This small molecule binds to this protein.
Small molecule (SMILES): CCC[C@H](C(=O)Nc1ccc(S(N)(=O)=O)cc1)C(C)(C)C

Binding-site contacts:
Ligand atom OAG contacts residue HIS94 of chain 1.A at 3.2 Å.
Ligand atom CAK contacts residue THR199 of chain 1.A at 3.2 Å.
Ligand atom NAE contacts residue THR198 of chain 1.A at 2.8 Å (h-bond).
Ligand atom CAR contacts residue GOL1 of chain 1.D at 2.7 Å.
Ligand atom SAU contacts residue THR198 of chain 1.A at 3.9 Å.
Ligand atom CAM contacts residue PRO201 of chain 1.A at 4.0 Å (hydrophobic).
Ligand atom SAU contacts residue HIS94 of chain 1.A at 3.8 Å.
Ligand atom CAA contacts residue PRO201 of chain 1.A at 3.8 Å (hydrophobic).
Ligand atom CAI contacts residue GOL1 of chain 1.D at 2.7 Å.
Ligand atom OAH contacts residue SER196 of chain 1.A at 4.1 Å.
Ligand atom CAI contacts residue THR199 of chain 1.A at 2.9 Å.
Ligand atom CAJ contacts residue LEU197 of chain 1.A at 4.0 Å (hydrophobic).
Ligand atom CAJ contacts residue GLN92 of chain 1.A at 4.0 Å.
Ligand atom OAF contacts residue PHE130 of chain 1.A at 3.3 Å.
Ligand atom CAK contacts residue GOL1 of chain 1.D at 2.2 Å.
Ligand atom SAU contacts residue GOL1 of chain 1.D at 3.5 Å (h-bond).
Ligand atom OAG contacts residue VAL121 of chain 1.A at 3.7 Å.
Ligand atom OAH contacts residue TRP208 of chain 1.A at 3.7 Å.
Ligand atom NAE contacts residue HIS96 of chain 1.A at 3.3 Å (h-bond).
Ligand atom NAE contacts residue HIS94 of chain 1.A at 3.2 Å (h-bond).
Ligand atom SAU contacts residue ZN1 of chain 1.B at 3.0 Å.
Ligand atom CAK contacts residue LEU197 of chain 1.A at 3.9 Å (hydrophobic).
Ligand atom CAL contacts residue GOL1 of chain 1.D at 3.5 Å.
Ligand atom CAL contacts residue VAL121 of chain 1.A at 4.0 Å (hydrophobic).
Ligand atom CAL contacts residue LEU197 of chain 1.A at 3.9 Å (hydrophobic).
Ligand atom CAQ contacts residue GOL1 of chain 1.D at 3.5 Å.
Ligand atom OAG contacts residue ZN1 of chain 1.B at 3.1 Å.
Ligand atom OAG contacts residue HIS119 of chain 1.A at 3.5 Å (h-bond).
Ligand atom OAG contacts residue VAL142 of chain 1.A at 3.9 Å.
Ligand atom OAH contacts residue THR198 of chain 1.A at 3.0 Å (h-bond).
Ligand atom SAU contacts residue HIS119 of chain 1.A at 4.0 Å.
Ligand atom CAL contacts residue HIS94 of chain 1.A at 4.0 Å.
Ligand atom NAE contacts residue ZN1 of chain 1.B at 1.9 Å.
Ligand atom NAE contacts residue GOL1 of chain 1.D at 2.7 Å.
Ligand atom CAR contacts residue HIS94 of chain 1.A at 4.0 Å.
Ligand atom CAJ contacts residue GOL1 of chain 1.D at 3.9 Å.
Ligand atom CAR contacts residue LEU197 of chain 1.A at 3.9 Å (hydrophobic).
Ligand atom CAP contacts residue PHE130 of chain 1.A at 4.0 Å (hydrophobic).
Ligand atom OAH contacts residue LEU197 of chain 1.A at 3.3 Å.
Ligand atom NAE contacts residue HIS119 of chain 1.A at 3.4 Å (h-bond).

Sequence of chain 1.A:
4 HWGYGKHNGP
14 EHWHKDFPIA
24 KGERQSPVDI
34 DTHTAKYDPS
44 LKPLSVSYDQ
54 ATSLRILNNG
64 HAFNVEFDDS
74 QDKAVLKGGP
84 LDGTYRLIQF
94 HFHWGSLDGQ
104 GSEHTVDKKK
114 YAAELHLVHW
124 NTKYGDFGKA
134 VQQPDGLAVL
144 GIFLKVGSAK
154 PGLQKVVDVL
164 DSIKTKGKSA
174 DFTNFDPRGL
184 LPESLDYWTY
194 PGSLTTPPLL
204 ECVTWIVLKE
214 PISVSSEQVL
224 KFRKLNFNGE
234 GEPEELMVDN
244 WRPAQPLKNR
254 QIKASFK